Sequence of chain 19.A:
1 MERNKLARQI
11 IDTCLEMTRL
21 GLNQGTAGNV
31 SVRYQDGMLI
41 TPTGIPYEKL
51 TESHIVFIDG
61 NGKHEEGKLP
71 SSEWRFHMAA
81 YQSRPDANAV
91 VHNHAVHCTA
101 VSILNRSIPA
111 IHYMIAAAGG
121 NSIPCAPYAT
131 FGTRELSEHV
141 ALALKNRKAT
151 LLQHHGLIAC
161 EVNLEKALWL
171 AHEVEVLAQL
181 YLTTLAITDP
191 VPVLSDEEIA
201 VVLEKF

Binding-site contacts:
Ligand atom O4P contacts residue SER71 of chain 6.A at 2.6 Å (h-bond).
Ligand atom O1 contacts residue ALA27 of chain 6.A at 3.8 Å.
Ligand atom O1 contacts residue ZN1 of chain 6.B at 2.2 Å.
Ligand atom O1 contacts residue GLY28 of chain 6.A at 2.9 Å (h-bond).
Ligand atom N2 contacts residue GLU73 of chain 6.A at 3.1 Å (salt-bridge).
Ligand atom O3P contacts residue GLY44 of chain 6.A at 2.9 Å (h-bond).
Ligand atom C1 contacts residue HIS94 of chain 6.A at 3.9 Å.
Ligand atom C1 contacts residue ZN1 of chain 6.B at 2.8 Å.
Ligand atom O1 contacts residue HIS94 of chain 6.A at 3.0 Å (h-bond).
Ligand atom N2 contacts residue SER72 of chain 6.A at 4.0 Å.
Ligand atom C1 contacts residue GLY28 of chain 6.A at 3.6 Å.
Ligand atom O2 contacts residue ZN1 of chain 6.B at 1.9 Å.
Ligand atom O4P contacts residue ASN29 of chain 6.A at 2.9 Å (h-bond).
Ligand atom P contacts residue THR43 of chain 6.A at 3.9 Å.
Ligand atom O3P contacts residue THR26 of chain 6.A at 3.6 Å (h-bond).
Ligand atom O2P contacts residue SER71 of chain 6.A at 3.7 Å.
Ligand atom O2P contacts residue THR43 of chain 6.A at 2.9 Å (h-bond).
Ligand atom O1P contacts residue SER72 of chain 6.A at 3.6 Å.
Ligand atom N2 contacts residue TYR113 of chain 19.A at 3.7 Å.
Ligand atom C2 contacts residue THR26 of chain 6.A at 3.6 Å.
Ligand atom O2 contacts residue HIS155 of chain 6.A at 2.9 Å (h-bond).
Ligand atom O2P contacts residue SER72 of chain 6.A at 2.9 Å (h-bond).
Ligand atom C1 contacts residue ASN29 of chain 6.A at 3.3 Å.
Ligand atom O2 contacts residue HIS92 of chain 6.A at 3.4 Å (h-bond).
Ligand atom O4P contacts residue GLY28 of chain 6.A at 3.5 Å (h-bond).
Ligand atom P contacts residue ASN29 of chain 6.A at 3.9 Å.
Ligand atom P contacts residue SER72 of chain 6.A at 4.0 Å.
Ligand atom O2 contacts residue GLU73 of chain 6.A at 2.4 Å (salt-bridge).
Ligand atom C2 contacts residue ASN29 of chain 6.A at 3.5 Å.
Ligand atom O1 contacts residue ASN29 of chain 6.A at 3.6 Å.
Ligand atom O1P contacts residue ASN29 of chain 6.A at 3.6 Å.
Ligand atom N2 contacts residue ZN1 of chain 6.B at 2.8 Å.
Ligand atom C2 contacts residue GLY28 of chain 6.A at 3.6 Å.
Ligand atom N2 contacts residue ASN29 of chain 6.A at 3.6 Å.
Ligand atom O3P contacts residue THR43 of chain 6.A at 3.7 Å.
Ligand atom O2 contacts residue HIS94 of chain 6.A at 3.7 Å.
Ligand atom C2 contacts residue ALA27 of chain 6.A at 4.0 Å (hydrophobic).
Ligand atom O2 contacts residue TYR113 of chain 19.A at 3.4 Å (h-bond).
Ligand atom P contacts residue SER71 of chain 6.A at 3.8 Å.
Ligand atom O1 contacts residue HIS92 of chain 6.A at 3.2 Å (h-bond).

This protein binds this small molecule.
Small molecule (SMILES): O=C(COP(=O)(O)O)NO

Sequence of chain 6.A:
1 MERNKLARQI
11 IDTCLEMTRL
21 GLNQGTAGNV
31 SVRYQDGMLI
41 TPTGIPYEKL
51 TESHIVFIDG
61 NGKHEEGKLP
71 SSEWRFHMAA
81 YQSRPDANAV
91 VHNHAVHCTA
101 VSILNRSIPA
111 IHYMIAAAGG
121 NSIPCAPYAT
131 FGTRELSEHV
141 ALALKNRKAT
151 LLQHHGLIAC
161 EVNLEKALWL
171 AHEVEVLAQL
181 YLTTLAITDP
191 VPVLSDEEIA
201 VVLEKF